Sequence of chain 1.A:
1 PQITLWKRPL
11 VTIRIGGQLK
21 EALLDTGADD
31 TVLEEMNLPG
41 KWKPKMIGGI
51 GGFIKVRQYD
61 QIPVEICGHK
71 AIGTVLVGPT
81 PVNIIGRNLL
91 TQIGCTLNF

The protein below binds the small molecule below.
Small molecule (SMILES): CC(C)CN(C[C@@H](O)[C@H](Cc1ccccc1)NC(=O)O[C@H]1CO[C@H]2OCC[C@H]21)S(=O)(=O)c1ccc(N)cc1

Sequence of chain 1.B:
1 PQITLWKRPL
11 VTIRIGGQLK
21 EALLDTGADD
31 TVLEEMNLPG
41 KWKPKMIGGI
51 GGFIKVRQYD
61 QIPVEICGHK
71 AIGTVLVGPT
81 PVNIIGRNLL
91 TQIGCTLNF

Binding-site contacts:
Ligand atom O9 contacts residue GLY48 of chain 1.B at 3.7 Å.
Ligand atom C34 contacts residue VAL82 of chain 1.B at 3.5 Å (hydrophobic).
Ligand atom N20 contacts residue GLY27 of chain 1.A at 3.1 Å (h-bond).
Ligand atom C7 contacts residue ASP30 of chain 1.B at 3.4 Å.
Ligand atom O26 contacts residue ALA28 of chain 1.A at 3.7 Å.
Ligand atom C4 contacts residue GLY48 of chain 1.B at 3.5 Å.
Ligand atom O10 contacts residue ILE84 of chain 1.B at 3.7 Å.
Ligand atom C13 contacts residue ASP25 of chain 1.A at 3.8 Å.
Ligand atom C6 contacts residue ALA28 of chain 1.B at 3.7 Å (hydrophobic).
Ligand atom C7 contacts residue VAL32 of chain 1.B at 3.3 Å (hydrophobic).
Ligand atom C30 contacts residue GLY48 of chain 1.A at 3.2 Å.
Ligand atom N1 contacts residue ASP30 of chain 1.B at 3.1 Å (salt-bridge).
Ligand atom O26 contacts residue ASP29 of chain 1.A at 3.1 Å (salt-bridge).
Ligand atom O9 contacts residue ILE50 of chain 1.A at 3.2 Å.
Ligand atom O28 contacts residue ASP29 of chain 1.A at 2.9 Å (salt-bridge).
Ligand atom C25 contacts residue ASP30 of chain 1.A at 3.7 Å.
Ligand atom C31 contacts residue GLY48 of chain 1.A at 3.2 Å.
Ligand atom C27 contacts residue ASP30 of chain 1.A at 3.7 Å.
Ligand atom C16 contacts residue ASP25 of chain 1.B at 3.2 Å.
Ligand atom O26 contacts residue ASP30 of chain 1.A at 3.1 Å (salt-bridge).
Ligand atom C2 contacts residue ASP30 of chain 1.B at 3.7 Å.
Ligand atom C27 contacts residue ASP29 of chain 1.A at 3.6 Å.
Ligand atom O18 contacts residue ASP25 of chain 1.A at 2.6 Å (salt-bridge).
Ligand atom O10 contacts residue ILE50 of chain 1.A at 3.6 Å.
Ligand atom C15 contacts residue GLY27 of chain 1.B at 3.8 Å.
Ligand atom O9 contacts residue GLY49 of chain 1.B at 3.2 Å.
Ligand atom C12 contacts residue GLY27 of chain 1.B at 3.5 Å.
Ligand atom C17 contacts residue ASP25 of chain 1.B at 3.4 Å.
Ligand atom C33 contacts residue VAL82 of chain 1.B at 3.8 Å (hydrophobic).
Ligand atom C29 contacts residue GLY27 of chain 1.A at 3.6 Å.
Ligand atom C36 contacts residue ILE50 of chain 1.A at 3.6 Å (hydrophobic).
Ligand atom O23 contacts residue ALA28 of chain 1.A at 3.5 Å.
Ligand atom C32 contacts residue ASP25 of chain 1.B at 3.4 Å.
Ligand atom C33 contacts residue GLY27 of chain 1.A at 3.4 Å.
Ligand atom C17 contacts residue ASP25 of chain 1.A at 3.5 Å.
Ligand atom C36 contacts residue GLY49 of chain 1.A at 3.7 Å.
Ligand atom O18 contacts residue GLY27 of chain 1.A at 3.4 Å.
Ligand atom C7 contacts residue ALA28 of chain 1.B at 3.6 Å (hydrophobic).
Ligand atom O18 contacts residue ASP25 of chain 1.B at 2.5 Å (salt-bridge).
Ligand atom C32 contacts residue GLY27 of chain 1.A at 3.6 Å.